This small molecule binds to this protein.
Small molecule (SMILES): NC[C@@H]1O[C@H](O[C@H]2[C@@H](O)[C@H](O[C@@H]3[C@@H](O)[C@H](N)C[C@H](N)[C@H]3O[C@H]3O[C@H](CO)[C@@H](O)[C@H](O)[C@H]3N)O[C@@H]2CO)[C@H](N)[C@@H](O)[C@@H]1O

Binding-site contacts:
Ligand atom C61 contacts residue ARG34 of chain 1.O at 3.6 Å.
Ligand atom O61 contacts residue ARG34 of chain 1.O at 3.7 Å.

Sequence of chain 1.O:
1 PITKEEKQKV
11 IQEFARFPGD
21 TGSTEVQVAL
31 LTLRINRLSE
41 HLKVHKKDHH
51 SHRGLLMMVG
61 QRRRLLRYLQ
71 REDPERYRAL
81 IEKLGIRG